Sequence of chain 17.A:
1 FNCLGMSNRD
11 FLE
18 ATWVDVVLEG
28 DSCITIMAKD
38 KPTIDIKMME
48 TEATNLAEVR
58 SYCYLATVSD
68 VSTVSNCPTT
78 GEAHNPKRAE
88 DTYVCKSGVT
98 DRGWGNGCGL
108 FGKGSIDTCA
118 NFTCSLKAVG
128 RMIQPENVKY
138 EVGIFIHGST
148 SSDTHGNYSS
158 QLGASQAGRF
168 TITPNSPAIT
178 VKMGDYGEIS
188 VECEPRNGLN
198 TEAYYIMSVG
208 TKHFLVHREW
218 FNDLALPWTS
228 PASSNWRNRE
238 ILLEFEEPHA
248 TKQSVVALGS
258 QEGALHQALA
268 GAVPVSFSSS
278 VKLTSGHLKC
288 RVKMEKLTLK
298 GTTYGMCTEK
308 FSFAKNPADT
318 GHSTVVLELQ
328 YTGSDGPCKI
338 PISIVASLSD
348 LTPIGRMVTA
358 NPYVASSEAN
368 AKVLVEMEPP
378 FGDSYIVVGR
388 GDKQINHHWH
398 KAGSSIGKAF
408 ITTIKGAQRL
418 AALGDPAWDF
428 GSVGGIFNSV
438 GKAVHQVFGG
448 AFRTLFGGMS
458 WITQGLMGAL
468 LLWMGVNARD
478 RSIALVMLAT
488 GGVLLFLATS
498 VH

Sequence of chain 27.E:
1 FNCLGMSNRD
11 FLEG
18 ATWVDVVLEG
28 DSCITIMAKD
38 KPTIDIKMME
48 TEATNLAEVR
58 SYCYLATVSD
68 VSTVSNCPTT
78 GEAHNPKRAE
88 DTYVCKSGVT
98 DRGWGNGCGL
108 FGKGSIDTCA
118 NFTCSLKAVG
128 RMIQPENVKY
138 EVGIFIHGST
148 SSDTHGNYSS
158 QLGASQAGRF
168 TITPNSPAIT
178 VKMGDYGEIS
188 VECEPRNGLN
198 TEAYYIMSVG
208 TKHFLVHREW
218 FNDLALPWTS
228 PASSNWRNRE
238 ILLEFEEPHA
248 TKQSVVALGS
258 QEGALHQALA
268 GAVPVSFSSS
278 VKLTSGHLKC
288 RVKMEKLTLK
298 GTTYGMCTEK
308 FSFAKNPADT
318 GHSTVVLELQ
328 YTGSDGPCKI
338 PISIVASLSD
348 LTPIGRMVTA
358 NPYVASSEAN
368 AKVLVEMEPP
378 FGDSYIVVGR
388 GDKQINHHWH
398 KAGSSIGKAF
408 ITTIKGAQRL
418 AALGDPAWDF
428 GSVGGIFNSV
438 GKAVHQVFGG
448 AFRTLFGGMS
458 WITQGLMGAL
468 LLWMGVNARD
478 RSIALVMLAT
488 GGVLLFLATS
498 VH

The small molecule below binds the protein below.
Small molecule (SMILES): CC(=O)N[C@@H]1[C@@H](O)[C@H](O)[C@@H](CO)O[C@H]1O

Binding-site contacts:
Ligand atom C8 contacts residue ASN118 of chain 27.E at 4.4 Å.
Ligand atom N2 contacts residue ASN118 of chain 27.E at 2.9 Å (h-bond).
Ligand atom O5 contacts residue SER66 of chain 27.E at 4.4 Å.
Ligand atom C3 contacts residue ASN118 of chain 27.E at 3.8 Å.
Ligand atom O5 contacts residue THR89 of chain 27.E at 4.3 Å.
Ligand atom O7 contacts residue SER66 of chain 27.E at 3.5 Å.
Ligand atom O5 contacts residue THR120 of chain 27.E at 3.4 Å (h-bond).
Ligand atom C8 contacts residue ASP67 of chain 27.E at 4.0 Å.
Ligand atom C1 contacts residue ASN118 of chain 27.E at 1.4 Å.
Ligand atom C7 contacts residue TYR90 of chain 27.E at 4.1 Å (hydrophobic).
Ligand atom C5 contacts residue ASN118 of chain 27.E at 3.6 Å.
Ligand atom O6 contacts residue PHE119 of chain 27.E at 4.0 Å.
Ligand atom C6 contacts residue THR89 of chain 27.E at 4.2 Å.
Ligand atom C6 contacts residue PHE119 of chain 27.E at 3.8 Å (hydrophobic).
Ligand atom C5 contacts residue PHE119 of chain 27.E at 4.4 Å (hydrophobic).
Ligand atom O5 contacts residue PHE119 of chain 27.E at 3.8 Å.
Ligand atom O7 contacts residue ASP67 of chain 27.E at 3.5 Å (salt-bridge).
Ligand atom N2 contacts residue TYR90 of chain 27.E at 4.4 Å.
Ligand atom C2 contacts residue ASN118 of chain 27.E at 2.5 Å.
Ligand atom C7 contacts residue ASP67 of chain 27.E at 3.9 Å.
Ligand atom C1 contacts residue SER66 of chain 27.E at 4.5 Å.
Ligand atom O5 contacts residue ASN118 of chain 27.E at 2.3 Å (h-bond).
Ligand atom C1 contacts residue THR89 of chain 27.E at 4.4 Å.
Ligand atom O7 contacts residue ASN118 of chain 27.E at 3.0 Å (h-bond).
Ligand atom O6 contacts residue THR120 of chain 27.E at 2.5 Å (h-bond).
Ligand atom O4 contacts residue THR300 of chain 17.A at 4.5 Å.
Ligand atom C5 contacts residue THR120 of chain 27.E at 4.0 Å.
Ligand atom C5 contacts residue THR89 of chain 27.E at 4.2 Å.
Ligand atom C6 contacts residue THR120 of chain 27.E at 3.4 Å.
Ligand atom C4 contacts residue ASN118 of chain 27.E at 4.2 Å.
Ligand atom C8 contacts residue TYR90 of chain 27.E at 3.8 Å (hydrophobic).
Ligand atom C7 contacts residue ASN118 of chain 27.E at 3.1 Å.